The small molecule below binds the protein below.
Small molecule (SMILES): O=C(O)CCCCCCCn1ccnc1

Binding-site contacts:
Ligand atom C12 contacts residue HEM1 of chain 1.E at 4.2 Å.
Ligand atom C15 contacts residue ALA278 of chain 1.B at 3.8 Å (hydrophobic).
Ligand atom O10 contacts residue PHE182 of chain 1.B at 4.3 Å.
Ligand atom C2 contacts residue PHE277 of chain 1.B at 4.2 Å (hydrophobic).
Ligand atom N14 contacts residue HEM1 of chain 1.E at 2.5 Å.
Ligand atom C7 contacts residue PHE277 of chain 1.B at 3.5 Å (hydrophobic).
Ligand atom C6 contacts residue ASN185 of chain 1.B at 3.9 Å.
Ligand atom C13 contacts residue HEM1 of chain 1.E at 3.0 Å.
Ligand atom C8 contacts residue PHE277 of chain 1.B at 4.0 Å (hydrophobic).
Ligand atom O9 contacts residue VAL218 of chain 1.B at 4.2 Å.
Ligand atom C4 contacts residue PHE277 of chain 1.B at 3.5 Å (hydrophobic).
Ligand atom C3 contacts residue THR282 of chain 1.B at 4.3 Å.
Ligand atom C4 contacts residue PHE186 of chain 1.B at 4.1 Å (hydrophobic).
Ligand atom C13 contacts residue ALA278 of chain 1.B at 4.2 Å (hydrophobic).
Ligand atom C7 contacts residue PHE182 of chain 1.B at 3.7 Å (hydrophobic).
Ligand atom C5 contacts residue PHE182 of chain 1.B at 4.0 Å (hydrophobic).
Ligand atom C3 contacts residue PHE186 of chain 1.B at 3.6 Å (hydrophobic).
Ligand atom O9 contacts residue PHE85 of chain 1.B at 4.1 Å.
Ligand atom N14 contacts residue THR282 of chain 1.B at 3.8 Å.
Ligand atom O9 contacts residue ASN185 of chain 1.B at 1.7 Å (h-bond).
Ligand atom C7 contacts residue ASN185 of chain 1.B at 3.8 Å.
Ligand atom C15 contacts residue HEM1 of chain 1.E at 3.5 Å.
Ligand atom O10 contacts residue ASN185 of chain 1.B at 3.4 Å (h-bond).
Ligand atom C2 contacts residue ALA278 of chain 1.B at 4.2 Å (hydrophobic).
Ligand atom C2 contacts residue THR282 of chain 1.B at 3.4 Å.
Ligand atom C15 contacts residue THR282 of chain 1.B at 2.7 Å.
Ligand atom C5 contacts residue PHE186 of chain 1.B at 4.3 Å (hydrophobic).
Ligand atom C6 contacts residue PHE277 of chain 1.B at 3.5 Å (hydrophobic).
Ligand atom C3 contacts residue GLU281 of chain 1.B at 4.2 Å.
Ligand atom C12 contacts residue LEU347 of chain 1.B at 4.1 Å (hydrophobic).
Ligand atom C1 contacts residue THR282 of chain 1.B at 3.2 Å.
Ligand atom C6 contacts residue PHE182 of chain 1.B at 4.2 Å (hydrophobic).
Ligand atom N11 contacts residue THR282 of chain 1.B at 3.3 Å.
Ligand atom C13 contacts residue LEU347 of chain 1.B at 4.3 Å (hydrophobic).
Ligand atom N14 contacts residue ALA278 of chain 1.B at 3.6 Å.
Ligand atom C5 contacts residue GLU281 of chain 1.B at 4.2 Å.
Ligand atom C5 contacts residue PHE277 of chain 1.B at 3.4 Å (hydrophobic).
Ligand atom C1 contacts residue PHE457 of chain 1.B at 3.9 Å (hydrophobic).
Ligand atom O10 contacts residue PHE277 of chain 1.B at 3.2 Å.
Ligand atom C8 contacts residue ASN185 of chain 1.B at 2.8 Å.

Sequence of chain 1.B:
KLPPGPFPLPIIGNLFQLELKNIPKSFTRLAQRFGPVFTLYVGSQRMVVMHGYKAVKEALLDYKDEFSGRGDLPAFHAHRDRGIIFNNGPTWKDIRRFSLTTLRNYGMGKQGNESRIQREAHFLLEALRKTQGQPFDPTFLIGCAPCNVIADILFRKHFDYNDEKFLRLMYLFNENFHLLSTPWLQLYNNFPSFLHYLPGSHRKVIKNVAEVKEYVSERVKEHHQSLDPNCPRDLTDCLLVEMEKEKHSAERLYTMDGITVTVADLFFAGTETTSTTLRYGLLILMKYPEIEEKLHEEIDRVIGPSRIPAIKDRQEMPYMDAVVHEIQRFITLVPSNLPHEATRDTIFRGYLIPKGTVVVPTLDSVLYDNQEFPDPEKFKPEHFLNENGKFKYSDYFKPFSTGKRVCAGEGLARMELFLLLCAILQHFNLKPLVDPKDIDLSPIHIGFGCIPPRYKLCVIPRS